Binding-site contacts:
Ligand atom C06 contacts residue ZN1 of chain 1.G at 3.1 Å.
Ligand atom O07 contacts residue CYS95 of chain 1.B at 3.5 Å (h-bond).
Ligand atom C04 contacts residue HIS63 of chain 1.B at 3.3 Å.
Ligand atom C04 contacts residue TRP153 of chain 1.B at 3.9 Å (hydrophobic).
Ligand atom O01 contacts residue HIS63 of chain 1.B at 3.2 Å.
Ligand atom C02 contacts residue GLU65 of chain 1.B at 3.8 Å.
Ligand atom C04 contacts residue ILE34 of chain 1.B at 3.8 Å (hydrophobic).
Ligand atom C02 contacts residue ASP156 of chain 1.B at 3.8 Å.
Ligand atom N08 contacts residue HIS63 of chain 1.B at 3.5 Å (h-bond).
Ligand atom C06 contacts residue HIS63 of chain 1.B at 3.8 Å.
Ligand atom C06 contacts residue GLU65 of chain 1.B at 3.2 Å.
Ligand atom N08 contacts residue ILE34 of chain 1.B at 3.7 Å.
Ligand atom O01 contacts residue GLU65 of chain 1.B at 3.9 Å.
Ligand atom O01 contacts residue ASN52 of chain 1.B at 2.9 Å (h-bond).
Ligand atom C02 contacts residue ILE34 of chain 1.B at 3.3 Å (hydrophobic).
Ligand atom O01 contacts residue GLY64 of chain 1.B at 2.9 Å (h-bond).
Ligand atom O07 contacts residue ZN1 of chain 1.G at 2.1 Å.
Ligand atom C06 contacts residue CYS92 of chain 1.B at 3.9 Å (hydrophobic).
Ligand atom N08 contacts residue ZN1 of chain 1.G at 3.4 Å.
Ligand atom C04 contacts residue ILE157 of chain 1.B at 3.7 Å (hydrophobic).
Ligand atom C05 contacts residue PHE115 of chain 1.B at 4.0 Å (hydrophobic).
Ligand atom O07 contacts residue HIS63 of chain 1.B at 3.4 Å (h-bond).
Ligand atom C02 contacts residue ZN1 of chain 1.G at 4.0 Å.
Ligand atom N03 contacts residue HIS63 of chain 1.B at 3.2 Å.
Ligand atom C05 contacts residue ZN1 of chain 1.G at 3.7 Å.
Ligand atom N08 contacts residue GLU65 of chain 1.B at 2.7 Å (salt-bridge).
Ligand atom O07 contacts residue PRO91 of chain 1.B at 3.7 Å.
Ligand atom C05 contacts residue HIS63 of chain 1.B at 3.9 Å.
Ligand atom O01 contacts residue ILE34 of chain 1.B at 3.5 Å.
Ligand atom O07 contacts residue GLU65 of chain 1.B at 2.5 Å (salt-bridge).
Ligand atom N03 contacts residue ASP156 of chain 1.B at 2.7 Å (salt-bridge).
Ligand atom C04 contacts residue ASP156 of chain 1.B at 3.4 Å.
Ligand atom O01 contacts residue ASP156 of chain 1.B at 4.0 Å.
Ligand atom C05 contacts residue CYS92 of chain 1.B at 4.0 Å (hydrophobic).
Ligand atom C02 contacts residue GLY64 of chain 1.B at 3.8 Å.
Ligand atom N03 contacts residue ASN52 of chain 1.B at 3.8 Å.
Ligand atom O07 contacts residue CYS92 of chain 1.B at 3.0 Å (h-bond).
Ligand atom N03 contacts residue ILE34 of chain 1.B at 3.3 Å.
Ligand atom C02 contacts residue HIS63 of chain 1.B at 3.3 Å.
Ligand atom C02 contacts residue ASN52 of chain 1.B at 3.8 Å.

This protein binds this small molecule.
Small molecule (SMILES): O=C1NC=CC(O)N1

Sequence of chain 1.B:
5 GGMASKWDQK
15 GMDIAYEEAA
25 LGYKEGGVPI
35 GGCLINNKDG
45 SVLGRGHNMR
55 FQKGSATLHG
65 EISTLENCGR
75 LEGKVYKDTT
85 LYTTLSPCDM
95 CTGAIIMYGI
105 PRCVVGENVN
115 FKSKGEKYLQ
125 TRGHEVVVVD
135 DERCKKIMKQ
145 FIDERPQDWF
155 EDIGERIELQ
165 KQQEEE